This small molecule binds to this protein.
Small molecule (SMILES): CC(=O)N[C@H]1[C@H](O[C@H]2[C@H](O)[C@@H](NC(C)=O)CO[C@@H]2CO)O[C@H](CO)[C@@H](O)[C@@H]1O

Sequence of chain 1.A:
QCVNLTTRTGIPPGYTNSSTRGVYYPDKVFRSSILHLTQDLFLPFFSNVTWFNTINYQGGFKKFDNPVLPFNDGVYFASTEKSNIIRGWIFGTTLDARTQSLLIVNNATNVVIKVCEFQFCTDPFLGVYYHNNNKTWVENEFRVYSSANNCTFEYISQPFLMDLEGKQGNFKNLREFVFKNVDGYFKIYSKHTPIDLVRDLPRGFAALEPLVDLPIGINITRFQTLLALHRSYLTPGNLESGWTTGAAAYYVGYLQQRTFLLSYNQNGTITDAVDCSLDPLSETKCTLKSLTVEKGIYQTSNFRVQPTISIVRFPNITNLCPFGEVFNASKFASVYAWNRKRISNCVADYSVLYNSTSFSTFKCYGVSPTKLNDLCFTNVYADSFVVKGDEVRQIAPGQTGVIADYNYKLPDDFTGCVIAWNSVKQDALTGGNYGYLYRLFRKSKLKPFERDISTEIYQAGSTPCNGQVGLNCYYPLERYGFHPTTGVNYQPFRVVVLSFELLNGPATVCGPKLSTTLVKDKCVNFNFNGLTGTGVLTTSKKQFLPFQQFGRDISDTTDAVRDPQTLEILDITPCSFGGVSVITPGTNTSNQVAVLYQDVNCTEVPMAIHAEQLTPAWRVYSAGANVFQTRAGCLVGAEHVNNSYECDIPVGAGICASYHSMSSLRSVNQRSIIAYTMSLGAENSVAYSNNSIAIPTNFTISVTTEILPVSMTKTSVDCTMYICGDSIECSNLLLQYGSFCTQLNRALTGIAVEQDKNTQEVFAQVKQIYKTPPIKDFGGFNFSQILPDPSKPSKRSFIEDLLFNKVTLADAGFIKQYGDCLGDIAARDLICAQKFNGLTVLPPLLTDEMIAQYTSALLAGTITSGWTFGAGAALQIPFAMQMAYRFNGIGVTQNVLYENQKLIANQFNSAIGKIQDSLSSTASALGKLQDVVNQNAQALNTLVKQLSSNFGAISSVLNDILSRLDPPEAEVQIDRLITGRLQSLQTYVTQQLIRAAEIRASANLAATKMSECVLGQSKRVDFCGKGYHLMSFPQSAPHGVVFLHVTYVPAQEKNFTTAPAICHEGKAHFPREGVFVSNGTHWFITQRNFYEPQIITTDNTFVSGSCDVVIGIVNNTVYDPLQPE

Binding-site contacts:
Ligand atom C2 contacts residue ASN1128 of chain 1.A at 2.5 Å.
Ligand atom C4 contacts residue ASN1128 of chain 1.A at 4.2 Å.
Ligand atom C1 contacts residue ASN1128 of chain 1.A at 1.4 Å.
Ligand atom N2 contacts residue ASN1128 of chain 1.A at 2.8 Å (h-bond).
Ligand atom C3 contacts residue ASN1128 of chain 1.A at 3.8 Å.
Ligand atom C5 contacts residue ASN1128 of chain 1.A at 3.7 Å.
Ligand atom O5 contacts residue ASN1128 of chain 1.A at 2.4 Å (h-bond).
Ligand atom C7 contacts residue ASN1128 of chain 1.A at 3.6 Å.
Ligand atom O7 contacts residue ASN1128 of chain 1.A at 3.7 Å.